Binding-site contacts:
Ligand atom C15 contacts residue ARG224 of chain 21.A at 3.3 Å.
Ligand atom O1S contacts residue ASP228 of chain 21.A at 3.6 Å.
Ligand atom C3 contacts residue ARG224 of chain 21.A at 3.5 Å.
Ligand atom O3S contacts residue THR226 of chain 21.A at 4.0 Å.
Ligand atom C3 contacts residue TRP117 of chain 21.A at 3.5 Å (hydrophobic).
Ligand atom C2 contacts residue ARG98 of chain 21.A at 3.4 Å.
Ligand atom O1S contacts residue THR226 of chain 21.A at 4.3 Å.
Ligand atom S1 contacts residue ARG98 of chain 21.A at 4.4 Å.
Ligand atom C13 contacts residue ARG224 of chain 21.A at 4.2 Å.
Ligand atom N1 contacts residue ARG98 of chain 21.A at 4.3 Å.
Ligand atom O1S contacts residue ARG98 of chain 21.A at 3.6 Å.
Ligand atom N1 contacts residue TRP117 of chain 21.A at 4.1 Å.
Ligand atom C1 contacts residue ARG224 of chain 21.A at 3.8 Å.
Ligand atom C1 contacts residue ARG98 of chain 21.A at 3.2 Å.
Ligand atom C2 contacts residue ARG224 of chain 21.A at 3.8 Å.
Ligand atom N1 contacts residue ARG224 of chain 21.A at 4.2 Å.
Ligand atom C16 contacts residue TRP117 of chain 21.A at 3.7 Å (hydrophobic).
Ligand atom C3 contacts residue ARG98 of chain 21.A at 3.2 Å.
Ligand atom C16 contacts residue ARG224 of chain 21.A at 4.0 Å.
Ligand atom C15 contacts residue TRP117 of chain 21.A at 4.2 Å (hydrophobic).
Ligand atom C14 contacts residue ARG224 of chain 21.A at 4.5 Å.

Sequence of chain 21.A:
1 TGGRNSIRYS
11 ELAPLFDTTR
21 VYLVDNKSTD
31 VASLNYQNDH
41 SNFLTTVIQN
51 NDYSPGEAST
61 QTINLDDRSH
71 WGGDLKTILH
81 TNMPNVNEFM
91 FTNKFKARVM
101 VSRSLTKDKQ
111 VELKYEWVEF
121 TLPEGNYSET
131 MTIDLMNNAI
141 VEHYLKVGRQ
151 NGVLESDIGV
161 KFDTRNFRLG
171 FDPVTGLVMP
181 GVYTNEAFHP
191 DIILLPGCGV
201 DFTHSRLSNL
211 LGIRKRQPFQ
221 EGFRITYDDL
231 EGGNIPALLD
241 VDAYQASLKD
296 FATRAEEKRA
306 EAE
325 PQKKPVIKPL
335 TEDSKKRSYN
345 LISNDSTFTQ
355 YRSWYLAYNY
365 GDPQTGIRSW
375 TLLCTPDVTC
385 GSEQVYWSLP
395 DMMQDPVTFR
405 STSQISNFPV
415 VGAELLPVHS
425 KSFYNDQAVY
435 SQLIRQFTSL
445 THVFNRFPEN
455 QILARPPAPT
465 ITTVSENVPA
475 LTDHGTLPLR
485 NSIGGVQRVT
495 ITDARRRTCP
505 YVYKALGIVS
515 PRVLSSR

This small molecule binds to this protein.
Small molecule (SMILES): CCCCCCCCCCCC[N+](C)(C)CCCS(=O)(=O)O